Sequence of chain 52.A:
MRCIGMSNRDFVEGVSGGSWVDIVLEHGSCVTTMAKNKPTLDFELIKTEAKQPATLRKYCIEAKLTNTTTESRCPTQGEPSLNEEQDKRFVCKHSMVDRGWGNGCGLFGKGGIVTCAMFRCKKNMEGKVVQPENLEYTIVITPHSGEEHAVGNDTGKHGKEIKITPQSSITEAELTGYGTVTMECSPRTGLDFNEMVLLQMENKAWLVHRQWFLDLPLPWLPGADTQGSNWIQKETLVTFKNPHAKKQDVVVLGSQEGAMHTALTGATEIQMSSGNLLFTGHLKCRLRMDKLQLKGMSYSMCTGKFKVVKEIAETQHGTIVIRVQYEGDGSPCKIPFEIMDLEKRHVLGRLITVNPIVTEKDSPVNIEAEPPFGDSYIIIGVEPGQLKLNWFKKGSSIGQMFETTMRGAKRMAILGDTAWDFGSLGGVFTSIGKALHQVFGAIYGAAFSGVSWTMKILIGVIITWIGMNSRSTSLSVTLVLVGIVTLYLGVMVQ

The protein below binds the small molecule below.
Small molecule (SMILES): CC(=O)N[C@@H]1[C@@H](O)[C@H](O)[C@@H](CO)O[C@H]1O

Binding-site contacts:
Ligand atom O7 contacts residue TRP101 of chain 52.A at 3.8 Å.
Ligand atom C3 contacts residue HIS149 of chain 52.C at 4.3 Å.
Ligand atom O5 contacts residue HIS158 of chain 52.C at 3.1 Å.
Ligand atom C6 contacts residue LYS157 of chain 52.C at 3.6 Å.
Ligand atom C5 contacts residue ASN153 of chain 52.C at 3.7 Å.
Ligand atom C2 contacts residue ASN153 of chain 52.C at 2.5 Å.
Ligand atom O3 contacts residue HIS149 of chain 52.C at 4.0 Å.
Ligand atom C1 contacts residue HIS158 of chain 52.C at 4.1 Å.
Ligand atom C4 contacts residue HIS149 of chain 52.C at 4.0 Å.
Ligand atom O6 contacts residue LYS157 of chain 52.C at 3.2 Å (salt-bridge).
Ligand atom C7 contacts residue ASN153 of chain 52.C at 3.6 Å.
Ligand atom C5 contacts residue HIS149 of chain 52.C at 4.2 Å.
Ligand atom O5 contacts residue HIS149 of chain 52.C at 3.5 Å.
Ligand atom C1 contacts residue HIS149 of chain 52.C at 3.4 Å.
Ligand atom O7 contacts residue ASN153 of chain 52.C at 4.5 Å.
Ligand atom O4 contacts residue LYS157 of chain 52.C at 4.5 Å.
Ligand atom C6 contacts residue HIS158 of chain 52.C at 3.7 Å.
Ligand atom C1 contacts residue THR155 of chain 52.C at 3.8 Å.
Ligand atom C8 contacts residue TRP101 of chain 52.A at 4.4 Å (hydrophobic).
Ligand atom C2 contacts residue HIS149 of chain 52.C at 3.6 Å.
Ligand atom N2 contacts residue HIS149 of chain 52.C at 4.2 Å.
Ligand atom O7 contacts residue GLY102 of chain 52.A at 3.0 Å (h-bond).
Ligand atom O5 contacts residue ASN153 of chain 52.C at 2.4 Å (h-bond).
Ligand atom O5 contacts residue THR155 of chain 52.C at 4.5 Å.
Ligand atom N2 contacts residue ASN153 of chain 52.C at 2.9 Å (h-bond).
Ligand atom C5 contacts residue HIS158 of chain 52.C at 4.0 Å.
Ligand atom C7 contacts residue HIS149 of chain 52.C at 4.3 Å.
Ligand atom C8 contacts residue HIS149 of chain 52.C at 3.7 Å.
Ligand atom C7 contacts residue GLY102 of chain 52.A at 4.1 Å.
Ligand atom C4 contacts residue ASN153 of chain 52.C at 4.2 Å.
Ligand atom C3 contacts residue ASN153 of chain 52.C at 3.8 Å.
Ligand atom C5 contacts residue LYS157 of chain 52.C at 3.9 Å.
Ligand atom C1 contacts residue ASN153 of chain 52.C at 1.4 Å.
Ligand atom C8 contacts residue ASN153 of chain 52.C at 4.0 Å.

Sequence of chain 52.C:
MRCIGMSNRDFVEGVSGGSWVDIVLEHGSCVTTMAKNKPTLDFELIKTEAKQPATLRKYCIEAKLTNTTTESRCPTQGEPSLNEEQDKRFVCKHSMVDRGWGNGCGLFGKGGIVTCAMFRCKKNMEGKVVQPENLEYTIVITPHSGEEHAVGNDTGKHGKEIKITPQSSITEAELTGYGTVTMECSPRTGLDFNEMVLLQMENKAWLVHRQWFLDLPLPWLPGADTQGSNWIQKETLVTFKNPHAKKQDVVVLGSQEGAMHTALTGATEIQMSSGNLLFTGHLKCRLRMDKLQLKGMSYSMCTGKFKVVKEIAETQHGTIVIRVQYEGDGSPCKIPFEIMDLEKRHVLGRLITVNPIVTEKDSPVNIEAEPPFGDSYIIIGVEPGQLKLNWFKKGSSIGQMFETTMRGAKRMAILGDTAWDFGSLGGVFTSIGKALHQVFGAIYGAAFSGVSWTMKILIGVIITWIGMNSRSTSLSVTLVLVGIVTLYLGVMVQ